This protein binds this small molecule.
Small molecule (SMILES): O=c1ccc2ccccc2o1

Sequence of chain 2.A:
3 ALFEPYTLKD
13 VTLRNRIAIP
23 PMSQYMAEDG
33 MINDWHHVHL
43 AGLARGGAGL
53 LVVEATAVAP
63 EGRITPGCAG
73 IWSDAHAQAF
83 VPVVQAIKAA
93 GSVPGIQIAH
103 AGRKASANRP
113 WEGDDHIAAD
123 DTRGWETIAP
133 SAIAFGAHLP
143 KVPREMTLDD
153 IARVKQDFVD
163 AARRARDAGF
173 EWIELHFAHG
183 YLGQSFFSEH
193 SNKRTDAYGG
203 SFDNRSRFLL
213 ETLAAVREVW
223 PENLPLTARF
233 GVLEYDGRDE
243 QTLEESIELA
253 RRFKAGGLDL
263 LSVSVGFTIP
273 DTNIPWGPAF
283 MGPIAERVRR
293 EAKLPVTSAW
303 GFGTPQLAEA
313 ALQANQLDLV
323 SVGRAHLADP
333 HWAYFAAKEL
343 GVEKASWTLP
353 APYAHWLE

Sequence of chain 1.A:
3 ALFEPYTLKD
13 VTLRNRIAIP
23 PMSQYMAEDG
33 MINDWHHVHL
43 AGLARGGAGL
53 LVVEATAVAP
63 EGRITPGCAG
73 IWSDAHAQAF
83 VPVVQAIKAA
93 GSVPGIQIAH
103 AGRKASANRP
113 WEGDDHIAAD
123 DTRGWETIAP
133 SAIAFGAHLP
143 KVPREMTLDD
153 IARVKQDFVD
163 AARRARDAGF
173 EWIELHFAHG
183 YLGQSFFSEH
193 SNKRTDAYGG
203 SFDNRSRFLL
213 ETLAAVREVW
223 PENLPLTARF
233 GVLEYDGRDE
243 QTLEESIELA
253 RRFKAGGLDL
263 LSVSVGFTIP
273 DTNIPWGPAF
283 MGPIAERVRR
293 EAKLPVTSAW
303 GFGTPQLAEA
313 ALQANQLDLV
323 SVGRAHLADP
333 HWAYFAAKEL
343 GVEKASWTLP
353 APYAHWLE

Binding-site contacts:
Ligand atom O2 contacts residue HIS181 of chain 2.A at 3.4 Å (h-bond).
Ligand atom C2 contacts residue SER25 of chain 2.A at 4.0 Å.
Ligand atom C4 contacts residue TYR183 of chain 2.A at 4.4 Å (hydrophobic).
Ligand atom C4 contacts residue FMN1 of chain 2.L at 3.5 Å.
Ligand atom C5 contacts residue TRP358 of chain 1.A at 4.0 Å (hydrophobic).
Ligand atom C8 contacts residue FMN1 of chain 2.L at 3.6 Å.
Ligand atom C9 contacts residue FMN1 of chain 2.L at 3.4 Å.
Ligand atom C5 contacts residue TYR27 of chain 2.A at 3.2 Å (hydrophobic).
Ligand atom C1 contacts residue FMN1 of chain 2.L at 3.4 Å.
Ligand atom C2 contacts residue FMN1 of chain 2.L at 3.2 Å.
Ligand atom C7 contacts residue TRP358 of chain 1.A at 4.4 Å (hydrophobic).
Ligand atom C3 contacts residue TYR27 of chain 2.A at 3.4 Å (hydrophobic).
Ligand atom C2 contacts residue ILE66 of chain 2.A at 3.7 Å (hydrophobic).
Ligand atom C7 contacts residue FMN1 of chain 2.L at 3.7 Å.
Ligand atom C1 contacts residue HIS181 of chain 2.A at 3.6 Å.
Ligand atom O1 contacts residue TYR183 of chain 2.A at 3.2 Å.
Ligand atom C1 contacts residue HIS178 of chain 2.A at 4.2 Å.
Ligand atom C5 contacts residue FMN1 of chain 2.L at 3.6 Å.
Ligand atom C6 contacts residue TRP358 of chain 1.A at 3.5 Å (hydrophobic).
Ligand atom O1 contacts residue HIS181 of chain 2.A at 2.9 Å (h-bond).
Ligand atom C4 contacts residue TYR27 of chain 2.A at 3.7 Å (hydrophobic).
Ligand atom C3 contacts residue FMN1 of chain 2.L at 3.4 Å.
Ligand atom C6 contacts residue FMN1 of chain 2.L at 3.9 Å.
Ligand atom C6 contacts residue TYR27 of chain 2.A at 4.3 Å (hydrophobic).
Ligand atom O2 contacts residue TYR183 of chain 2.A at 4.1 Å.
Ligand atom C2 contacts residue TYR183 of chain 2.A at 3.3 Å (hydrophobic).
Ligand atom C1 contacts residue TYR183 of chain 2.A at 3.4 Å (hydrophobic).
Ligand atom O1 contacts residue FMN1 of chain 2.L at 3.0 Å.
Ligand atom O1 contacts residue HIS178 of chain 2.A at 2.9 Å (h-bond).
Ligand atom C3 contacts residue ILE66 of chain 2.A at 4.0 Å (hydrophobic).
Ligand atom O2 contacts residue FMN1 of chain 2.L at 3.2 Å.
Ligand atom C3 contacts residue TYR183 of chain 2.A at 3.8 Å (hydrophobic).
Ligand atom C3 contacts residue SER25 of chain 2.A at 3.8 Å.